Binding-site contacts:
Ligand atom C3 contacts residue ASN424 of chain 2.D at 3.7 Å.
Ligand atom C8 contacts residue ASN424 of chain 2.D at 3.8 Å.
Ligand atom C1 contacts residue GLU274 of chain 2.D at 4.4 Å.
Ligand atom C7 contacts residue ASN424 of chain 2.D at 3.6 Å.
Ligand atom O6 contacts residue LEU246 of chain 2.D at 4.0 Å.
Ligand atom O7 contacts residue ASN243 of chain 2.D at 3.1 Å (h-bond).
Ligand atom O6 contacts residue ALA272 of chain 2.D at 4.0 Å.
Ligand atom C7 contacts residue ARG233 of chain 2.D at 4.0 Å.
Ligand atom N2 contacts residue ASN243 of chain 2.D at 4.5 Å.
Ligand atom O6 contacts residue ASN424 of chain 2.D at 4.1 Å.
Ligand atom O7 contacts residue ARG233 of chain 2.D at 3.2 Å (salt-bridge).
Ligand atom O5 contacts residue ASN424 of chain 2.D at 2.4 Å (h-bond).
Ligand atom C2 contacts residue ASN424 of chain 2.D at 2.4 Å.
Ligand atom C8 contacts residue ARG233 of chain 2.D at 4.0 Å.
Ligand atom C7 contacts residue ASN243 of chain 2.D at 3.8 Å.
Ligand atom C1 contacts residue ASN424 of chain 2.D at 1.4 Å.
Ligand atom C6 contacts residue ASN424 of chain 2.D at 3.5 Å.
Ligand atom N2 contacts residue ASN424 of chain 2.D at 3.0 Å (h-bond).
Ligand atom O5 contacts residue GLU274 of chain 2.D at 4.4 Å.
Ligand atom C5 contacts residue ASN424 of chain 2.D at 3.5 Å.
Ligand atom C4 contacts residue ASN424 of chain 2.D at 4.2 Å.
Ligand atom O7 contacts residue ASN424 of chain 2.D at 4.4 Å.

A small-molecule ligand and the protein it binds are described below.
Small molecule (SMILES): CC(=O)N[C@@H]1[C@@H](O)[C@H](O)[C@@H](CO)O[C@H]1O

Sequence of chain 2.D:
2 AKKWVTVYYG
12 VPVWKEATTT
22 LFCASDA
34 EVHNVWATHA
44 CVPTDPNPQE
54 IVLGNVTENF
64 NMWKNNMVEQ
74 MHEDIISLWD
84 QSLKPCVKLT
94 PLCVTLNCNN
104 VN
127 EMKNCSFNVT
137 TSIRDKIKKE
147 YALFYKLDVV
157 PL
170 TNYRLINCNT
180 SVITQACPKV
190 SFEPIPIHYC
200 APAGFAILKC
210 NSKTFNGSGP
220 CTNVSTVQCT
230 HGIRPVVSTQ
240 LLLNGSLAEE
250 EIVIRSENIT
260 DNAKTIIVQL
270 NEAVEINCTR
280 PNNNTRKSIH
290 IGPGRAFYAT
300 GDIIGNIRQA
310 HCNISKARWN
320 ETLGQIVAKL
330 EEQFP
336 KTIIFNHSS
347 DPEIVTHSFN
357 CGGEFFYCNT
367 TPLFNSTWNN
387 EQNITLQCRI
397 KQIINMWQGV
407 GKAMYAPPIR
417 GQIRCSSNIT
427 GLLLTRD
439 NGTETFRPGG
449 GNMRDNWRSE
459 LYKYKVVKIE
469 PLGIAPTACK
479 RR